Sequence of chain 1.D:
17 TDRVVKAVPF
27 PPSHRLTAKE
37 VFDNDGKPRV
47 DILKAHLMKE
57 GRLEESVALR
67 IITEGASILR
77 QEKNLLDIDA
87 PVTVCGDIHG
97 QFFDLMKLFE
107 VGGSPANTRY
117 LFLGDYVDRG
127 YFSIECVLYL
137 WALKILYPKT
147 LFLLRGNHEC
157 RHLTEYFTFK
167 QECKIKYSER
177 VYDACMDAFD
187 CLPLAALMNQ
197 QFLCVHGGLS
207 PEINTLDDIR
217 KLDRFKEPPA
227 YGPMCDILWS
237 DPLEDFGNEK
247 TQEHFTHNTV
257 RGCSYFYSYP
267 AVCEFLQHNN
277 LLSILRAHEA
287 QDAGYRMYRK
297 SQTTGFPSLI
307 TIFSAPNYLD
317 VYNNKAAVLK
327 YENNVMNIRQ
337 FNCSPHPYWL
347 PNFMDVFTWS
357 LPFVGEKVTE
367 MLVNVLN

Sequence of chain 1.B:
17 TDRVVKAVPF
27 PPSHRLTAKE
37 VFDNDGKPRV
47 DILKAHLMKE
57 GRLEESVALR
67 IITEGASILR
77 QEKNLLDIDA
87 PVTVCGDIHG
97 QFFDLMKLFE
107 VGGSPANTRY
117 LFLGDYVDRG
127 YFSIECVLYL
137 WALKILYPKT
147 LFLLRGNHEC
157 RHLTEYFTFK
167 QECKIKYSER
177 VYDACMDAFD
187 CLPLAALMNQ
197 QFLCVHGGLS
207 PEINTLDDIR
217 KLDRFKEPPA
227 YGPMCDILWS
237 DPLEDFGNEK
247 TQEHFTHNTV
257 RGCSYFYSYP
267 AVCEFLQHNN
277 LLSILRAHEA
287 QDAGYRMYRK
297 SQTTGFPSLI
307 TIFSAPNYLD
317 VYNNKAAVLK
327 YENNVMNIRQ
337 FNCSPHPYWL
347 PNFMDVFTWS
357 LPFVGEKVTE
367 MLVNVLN

The protein below binds the small molecule below.
Small molecule (SMILES): CC[C@H](C)[C@H](NC(=O)[C@@H](NC(=O)[C@@H]1CCCN1C(=O)[C@H](CC1=NC=NC1)NC(=O)[C@@H]1CCCN1)C(C)C)C(=O)N[C@H](C(=O)N[C@H](C(=O)N[C@H](C(=O)NCC(=O)N1CCC[C@H]1C(=O)N[C@@H](Cc1cnc[nH]1)C(=O)N[C@@H](CCC(=O)O)C(=O)N[C@@H](C)C(N)=O)[C@@H](C)O)[C@@H](C)CC)C(C)C

Binding-site contacts:
Ligand atom NE2 contacts residue THR300 of chain 1.B at 3.1 Å.
Ligand atom CD2 contacts residue THR300 of chain 1.B at 2.9 Å.
Ligand atom N contacts residue ILE334 of chain 1.B at 3.0 Å (h-bond).
Ligand atom OG1 contacts residue ASN333 of chain 1.B at 3.3 Å (h-bond).
Ligand atom CA contacts residue GLN336 of chain 1.B at 3.3 Å.
Ligand atom O contacts residue ILE334 of chain 1.D at 2.9 Å (h-bond).
Ligand atom CD1 contacts residue MET293 of chain 1.B at 3.2 Å (hydrophobic).
Ligand atom N contacts residue MET332 of chain 1.B at 2.9 Å (h-bond).
Ligand atom C contacts residue GLN336 of chain 1.B at 3.4 Å.
Ligand atom N contacts residue GLN336 of chain 1.B at 2.6 Å (h-bond).
Ligand atom C contacts residue ASN330 of chain 1.B at 3.0 Å.
Ligand atom ND1 contacts residue LEU278 of chain 1.B at 3.4 Å.
Ligand atom C contacts residue LYS103 of chain 1.B at 3.1 Å.
Ligand atom O contacts residue MET332 of chain 1.B at 2.9 Å (h-bond).
Ligand atom O contacts residue GLU106 of chain 1.B at 2.7 Å (salt-bridge).
Ligand atom CA contacts residue MET332 of chain 1.B at 3.4 Å (hydrophobic).
Ligand atom CA contacts residue MET332 of chain 1.D at 3.2 Å (hydrophobic).
Ligand atom CG contacts residue LYS321 of chain 1.B at 3.4 Å.
Ligand atom O contacts residue GLN336 of chain 1.B at 3.0 Å (h-bond).
Ligand atom O contacts residue VAL331 of chain 1.D at 3.3 Å.
Ligand atom N contacts residue ASN330 of chain 1.D at 2.8 Å (h-bond).
Ligand atom O contacts residue ASN333 of chain 1.B at 3.1 Å (h-bond).
Ligand atom CB contacts residue ASN330 of chain 1.B at 3.2 Å.
Ligand atom O contacts residue ASN330 of chain 1.B at 3.0 Å (h-bond).
Ligand atom CG1 contacts residue ASN330 of chain 1.D at 3.2 Å.
Ligand atom O contacts residue ASN333 of chain 1.D at 3.2 Å (h-bond).
Ligand atom OE1 contacts residue LYS321 of chain 1.D at 2.6 Å (salt-bridge).
Ligand atom O contacts residue LYS103 of chain 1.B at 3.3 Å (salt-bridge).
Ligand atom O contacts residue MET332 of chain 1.D at 2.6 Å (h-bond).
Ligand atom N contacts residue MET332 of chain 1.D at 2.7 Å (h-bond).
Ligand atom CD1 contacts residue TYR291 of chain 1.B at 3.1 Å (hydrophobic).
Ligand atom CD contacts residue ASN330 of chain 1.B at 3.3 Å.
Ligand atom CD contacts residue LYS321 of chain 1.D at 3.0 Å.
Ligand atom N contacts residue ASN330 of chain 1.B at 2.9 Å (h-bond).
Ligand atom CB contacts residue ASN333 of chain 1.D at 3.3 Å.
Ligand atom N contacts residue ASN330 of chain 1.B at 3.0 Å (h-bond).
Ligand atom CA contacts residue ASN330 of chain 1.B at 3.0 Å.
Ligand atom CG2 contacts residue ASN333 of chain 1.D at 3.3 Å.
Ligand atom O contacts residue ILE334 of chain 1.B at 2.9 Å (h-bond).
Ligand atom O contacts residue LYS103 of chain 1.B at 2.7 Å (salt-bridge).